Binding-site contacts:
Ligand atom N2 contacts residue ASN222 of chain 1.N at 3.1 Å (h-bond).
Ligand atom O3 contacts residue CYS336 of chain 1.N at 3.3 Å (h-bond).
Ligand atom C6 contacts residue ILE404 of chain 1.N at 3.3 Å (hydrophobic).
Ligand atom C8 contacts residue ASN222 of chain 1.N at 3.9 Å.
Ligand atom C3 contacts residue CYS336 of chain 1.N at 3.9 Å (hydrophobic).
Ligand atom O3 contacts residue PHE170 of chain 1.N at 3.9 Å.
Ligand atom O4 contacts residue CYS403 of chain 1.N at 3.6 Å.
Ligand atom O3 contacts residue CYS403 of chain 1.N at 3.5 Å (h-bond).
Ligand atom C1 contacts residue ASN222 of chain 1.N at 1.4 Å.
Ligand atom C7 contacts residue THR402 of chain 1.N at 3.9 Å.
Ligand atom C3 contacts residue CYS403 of chain 1.N at 3.5 Å (hydrophobic).
Ligand atom O5 contacts residue CYS403 of chain 1.N at 3.4 Å.
Ligand atom C8 contacts residue ASN335 of chain 1.N at 3.9 Å.
Ligand atom O2 contacts residue GLU33 of chain 1.N at 2.6 Å (salt-bridge).
Ligand atom C5 contacts residue ILE404 of chain 1.N at 3.3 Å (hydrophobic).
Ligand atom O7 contacts residue PHE334 of chain 1.N at 3.8 Å.
Ligand atom O5 contacts residue ASN222 of chain 1.N at 2.3 Å (h-bond).
Ligand atom O3 contacts residue THR402 of chain 1.N at 3.2 Å (h-bond).
Ligand atom C2 contacts residue THR402 of chain 1.N at 3.5 Å.
Ligand atom O7 contacts residue SER405 of chain 1.N at 3.1 Å (h-bond).
Ligand atom C8 contacts residue PHE334 of chain 1.N at 3.6 Å (hydrophobic).
Ligand atom O6 contacts residue ILE401 of chain 1.N at 3.3 Å.
Ligand atom O3 contacts residue VAL34 of chain 1.N at 3.9 Å.
Ligand atom C2 contacts residue ASN222 of chain 1.N at 2.5 Å.
Ligand atom C3 contacts residue THR402 of chain 1.N at 3.6 Å.
Ligand atom O6 contacts residue CYS403 of chain 1.N at 3.5 Å.
Ligand atom C3 contacts residue ASN222 of chain 1.N at 3.8 Å.
Ligand atom O7 contacts residue CYS403 of chain 1.N at 3.6 Å.
Ligand atom C7 contacts residue ASN222 of chain 1.N at 3.1 Å.
Ligand atom O5 contacts residue THR402 of chain 1.N at 3.8 Å.
Ligand atom C2 contacts residue GLU33 of chain 1.N at 3.5 Å.
Ligand atom O6 contacts residue THR402 of chain 1.N at 3.6 Å.
Ligand atom C3 contacts residue GLU33 of chain 1.N at 3.5 Å.
Ligand atom C1 contacts residue SER405 of chain 1.N at 3.3 Å.
Ligand atom O3 contacts residue GLU33 of chain 1.N at 2.6 Å (salt-bridge).
Ligand atom O7 contacts residue THR402 of chain 1.N at 2.8 Å (h-bond).
Ligand atom C4 contacts residue GLU33 of chain 1.N at 3.7 Å.
Ligand atom O7 contacts residue ASN222 of chain 1.N at 3.2 Å (h-bond).
Ligand atom C4 contacts residue THR402 of chain 1.N at 3.6 Å.
Ligand atom C5 contacts residue ASN222 of chain 1.N at 3.7 Å.

The small molecule below binds the protein below.
Small molecule (SMILES): CC(=O)N[C@H]1[C@H](O[C@H]2[C@H](O)[C@@H](NC(C)=O)CO[C@@H]2CO)O[C@H](CO)[C@@H](O[C@@H]2O[C@H](CO[C@H]3O[C@H](CO)[C@@H](O)[C@H](O)[C@@H]3O)[C@@H](O)[C@H](O[C@H]3O[C@H](CO)[C@@H](O)[C@H](O)[C@@H]3O)[C@@H]2O)[C@@H]1O

Sequence of chain 1.N:
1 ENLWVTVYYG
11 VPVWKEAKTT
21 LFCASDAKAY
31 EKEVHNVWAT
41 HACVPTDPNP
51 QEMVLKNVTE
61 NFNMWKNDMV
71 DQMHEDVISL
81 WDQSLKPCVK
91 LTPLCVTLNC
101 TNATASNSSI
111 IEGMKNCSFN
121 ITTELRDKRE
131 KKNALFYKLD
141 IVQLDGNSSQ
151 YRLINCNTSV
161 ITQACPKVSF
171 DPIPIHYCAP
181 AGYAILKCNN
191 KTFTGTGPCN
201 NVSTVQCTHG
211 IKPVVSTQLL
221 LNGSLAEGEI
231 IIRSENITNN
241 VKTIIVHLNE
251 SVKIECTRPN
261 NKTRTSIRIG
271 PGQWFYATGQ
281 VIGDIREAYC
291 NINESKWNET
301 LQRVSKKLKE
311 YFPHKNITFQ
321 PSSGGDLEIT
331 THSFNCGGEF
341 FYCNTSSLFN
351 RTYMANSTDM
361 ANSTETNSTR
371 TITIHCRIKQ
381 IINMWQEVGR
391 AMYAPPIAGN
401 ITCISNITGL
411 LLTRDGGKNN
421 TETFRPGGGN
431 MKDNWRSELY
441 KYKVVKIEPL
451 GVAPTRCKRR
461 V